Sequence of chain 1.A:
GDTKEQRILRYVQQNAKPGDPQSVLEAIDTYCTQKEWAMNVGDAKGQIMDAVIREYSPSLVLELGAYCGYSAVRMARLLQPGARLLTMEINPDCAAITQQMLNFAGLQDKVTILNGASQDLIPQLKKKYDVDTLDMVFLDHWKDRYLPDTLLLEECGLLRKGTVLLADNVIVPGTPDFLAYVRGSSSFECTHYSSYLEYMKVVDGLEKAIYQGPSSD

Binding-site contacts:
Ligand atom N08 contacts residue GLY65 of chain 1.A at 3.8 Å.
Ligand atom C14 contacts residue ILE90 of chain 1.A at 3.9 Å (hydrophobic).
Ligand atom S05 contacts residue ILE90 of chain 1.A at 4.0 Å.
Ligand atom C01 contacts residue HIS141 of chain 1.A at 3.7 Å.
Ligand atom N08 contacts residue ILE90 of chain 1.A at 4.0 Å.
Ligand atom C14 contacts residue MET88 of chain 1.A at 3.6 Å (hydrophobic).
Ligand atom N03 contacts residue HIS141 of chain 1.A at 4.1 Å.
Ligand atom C10 contacts residue GLU89 of chain 1.A at 3.8 Å.
Ligand atom C15 contacts residue ASP140 of chain 1.A at 3.9 Å.
Ligand atom C19 contacts residue GLN119 of chain 1.A at 3.4 Å.
Ligand atom N08 contacts residue GLU89 of chain 1.A at 2.7 Å (salt-bridge).
Ligand atom C14 contacts residue GLU89 of chain 1.A at 4.0 Å.
Ligand atom N06 contacts residue GLU89 of chain 1.A at 3.4 Å (salt-bridge).
Ligand atom O20 contacts residue TRP142 of chain 1.A at 3.8 Å.
Ligand atom C16 contacts residue TRP142 of chain 1.A at 4.0 Å (hydrophobic).
Ligand atom S05 contacts residue TRP142 of chain 1.A at 3.4 Å.
Ligand atom C10 contacts residue GLY65 of chain 1.A at 3.9 Å.
Ligand atom N03 contacts residue ALA117 of chain 1.A at 3.7 Å.
Ligand atom C17 contacts residue TRP142 of chain 1.A at 3.6 Å (hydrophobic).
Ligand atom C02 contacts residue HIS141 of chain 1.A at 3.7 Å.
Ligand atom C09 contacts residue ILE90 of chain 1.A at 3.8 Å (hydrophobic).
Ligand atom N06 contacts residue ILE90 of chain 1.A at 3.2 Å (h-bond).
Ligand atom C09 contacts residue HIS141 of chain 1.A at 4.0 Å.
Ligand atom C19 contacts residue SER118 of chain 1.A at 3.5 Å.
Ligand atom C02 contacts residue ILE90 of chain 1.A at 3.8 Å (hydrophobic).
Ligand atom C04 contacts residue ILE90 of chain 1.A at 3.9 Å (hydrophobic).
Ligand atom N06 contacts residue GLY65 of chain 1.A at 4.0 Å.
Ligand atom C04 contacts residue SER118 of chain 1.A at 4.0 Å.
Ligand atom N03 contacts residue SER118 of chain 1.A at 3.0 Å (h-bond).
Ligand atom C18 contacts residue TRP142 of chain 1.A at 3.6 Å (hydrophobic).
Ligand atom C19 contacts residue TRP142 of chain 1.A at 3.8 Å (hydrophobic).
Ligand atom C15 contacts residue HIS141 of chain 1.A at 3.8 Å.
Ligand atom C09 contacts residue SER118 of chain 1.A at 3.7 Å.
Ligand atom C13 contacts residue TRP142 of chain 1.A at 3.5 Å (hydrophobic).
Ligand atom C14 contacts residue GLY116 of chain 1.A at 3.6 Å.
Ligand atom C14 contacts residue SER118 of chain 1.A at 4.1 Å.
Ligand atom C07 contacts residue HIS141 of chain 1.A at 3.4 Å.
Ligand atom C18 contacts residue HIS141 of chain 1.A at 3.8 Å.
Ligand atom S05 contacts residue HIS141 of chain 1.A at 4.0 Å.
Ligand atom C01 contacts residue ILE90 of chain 1.A at 3.8 Å (hydrophobic).

The protein below binds the small molecule below.
Small molecule (SMILES): COc1ccc(Cc2cc(-c3sc(C)nc3C)[nH]n2)cc1